This small molecule binds to this protein.
Small molecule (SMILES): C=CC(=O)N1CCC(c2ccc(-c3nc(Nc4cc(C)n[nH]4)cc(N4CCN(C)CC4)n3)cc2)CC1

Sequence of chain 1.A:
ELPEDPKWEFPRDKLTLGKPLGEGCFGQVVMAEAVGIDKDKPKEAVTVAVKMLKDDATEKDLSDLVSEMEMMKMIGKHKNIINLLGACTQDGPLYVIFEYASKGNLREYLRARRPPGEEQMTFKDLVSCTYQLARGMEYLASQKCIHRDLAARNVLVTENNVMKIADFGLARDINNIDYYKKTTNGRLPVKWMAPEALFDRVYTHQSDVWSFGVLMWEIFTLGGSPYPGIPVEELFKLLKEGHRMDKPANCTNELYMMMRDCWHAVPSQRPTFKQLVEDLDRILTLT

Binding-site contacts:
Ligand atom N8 contacts residue GLY30 of chain 1.A at 3.4 Å (h-bond).
Ligand atom O1 contacts residue LYS57 of chain 1.A at 3.0 Å (salt-bridge).
Ligand atom N4 contacts residue ALA107 of chain 1.A at 3.6 Å (h-bond).
Ligand atom C18 contacts residue GLY28 of chain 1.A at 3.8 Å.
Ligand atom C10 contacts residue VAL35 of chain 1.A at 3.8 Å (hydrophobic).
Ligand atom C24 contacts residue VAL35 of chain 1.A at 3.6 Å (hydrophobic).
Ligand atom C25 contacts residue CYS31 of chain 1.A at 3.7 Å (hydrophobic).
Ligand atom C23 contacts residue LYS57 of chain 1.A at 3.5 Å.
Ligand atom C18 contacts residue GLU29 of chain 1.A at 3.8 Å.
Ligand atom C10 contacts residue LEU173 of chain 1.A at 3.8 Å (hydrophobic).
Ligand atom N4 contacts residue ALA55 of chain 1.A at 3.4 Å.
Ligand atom N5 contacts residue TYR106 of chain 1.A at 3.7 Å.
Ligand atom O1 contacts residue ASP184 of chain 1.A at 3.7 Å.
Ligand atom C11 contacts residue ALA55 of chain 1.A at 3.4 Å (hydrophobic).
Ligand atom O1 contacts residue PHE32 of chain 1.A at 3.7 Å.
Ligand atom N3 contacts residue ALA107 of chain 1.A at 2.8 Å (h-bond).
Ligand atom C16 contacts residue VAL35 of chain 1.A at 3.7 Å (hydrophobic).
Ligand atom C7 contacts residue ALA107 of chain 1.A at 3.7 Å (hydrophobic).
Ligand atom C11 contacts residue LEU173 of chain 1.A at 3.5 Å (hydrophobic).
Ligand atom C4 contacts residue GLY110 of chain 1.A at 3.8 Å.
Ligand atom C4 contacts residue SER108 of chain 1.A at 3.3 Å.
Ligand atom N2 contacts residue GLY110 of chain 1.A at 3.8 Å.
Ligand atom C23 contacts residue GLY30 of chain 1.A at 3.4 Å.
Ligand atom C25 contacts residue ASP184 of chain 1.A at 3.8 Å.
Ligand atom N4 contacts residue GLU105 of chain 1.A at 3.0 Å (salt-bridge).
Ligand atom N4 contacts residue LEU173 of chain 1.A at 3.7 Å.
Ligand atom C7 contacts residue GLY110 of chain 1.A at 3.6 Å.
Ligand atom N5 contacts residue ALA107 of chain 1.A at 2.8 Å (h-bond).
Ligand atom C9 contacts residue ALA107 of chain 1.A at 3.6 Å (hydrophobic).
Ligand atom C6 contacts residue GLY110 of chain 1.A at 3.7 Å.
Ligand atom C26 contacts residue CYS31 of chain 1.A at 2.9 Å (hydrophobic).
Ligand atom N5 contacts residue GLU105 of chain 1.A at 3.7 Å.
Ligand atom C3 contacts residue LEU27 of chain 1.A at 3.5 Å (hydrophobic).
Ligand atom C8 contacts residue ALA107 of chain 1.A at 3.6 Å (hydrophobic).
Ligand atom N6 contacts residue LEU173 of chain 1.A at 3.8 Å.
Ligand atom C5 contacts residue SER108 of chain 1.A at 3.4 Å.
Ligand atom C22 contacts residue GLY30 of chain 1.A at 3.5 Å.
Ligand atom C27 contacts residue CYS31 of chain 1.A at 1.6 Å (hydrophobic).
Ligand atom C12 contacts residue ALA55 of chain 1.A at 3.7 Å (hydrophobic).
Ligand atom N7 contacts residue LEU27 of chain 1.A at 3.7 Å.